Binding-site contacts:
Ligand atom C8 contacts residue PHE786 of chain 1.B at 3.7 Å (hydrophobic).
Ligand atom C1 contacts residue ASN770 of chain 1.B at 1.4 Å.
Ligand atom O7 contacts residue TYR765 of chain 1.B at 4.4 Å.
Ligand atom N2 contacts residue ASN770 of chain 1.B at 3.0 Å (h-bond).
Ligand atom C7 contacts residue TYR765 of chain 1.B at 4.1 Å (hydrophobic).
Ligand atom C5 contacts residue ASN770 of chain 1.B at 3.5 Å.
Ligand atom O6 contacts residue SER772 of chain 1.B at 4.3 Å.
Ligand atom O5 contacts residue ASN770 of chain 1.B at 2.2 Å (h-bond).
Ligand atom C3 contacts residue ASN770 of chain 1.B at 3.8 Å.
Ligand atom C7 contacts residue ASN770 of chain 1.B at 3.9 Å.
Ligand atom C1 contacts residue SER772 of chain 1.B at 3.7 Å.
Ligand atom C6 contacts residue GLN773 of chain 1.B at 3.4 Å.
Ligand atom O6 contacts residue GLN773 of chain 1.B at 3.1 Å (h-bond).
Ligand atom O5 contacts residue SER772 of chain 1.B at 3.7 Å.
Ligand atom C5 contacts residue SER772 of chain 1.B at 3.6 Å.
Ligand atom C6 contacts residue SER772 of chain 1.B at 4.2 Å.
Ligand atom C4 contacts residue ASN770 of chain 1.B at 4.2 Å.
Ligand atom O7 contacts residue ASN770 of chain 1.B at 4.3 Å.
Ligand atom C8 contacts residue TYR765 of chain 1.B at 3.6 Å (hydrophobic).
Ligand atom C2 contacts residue ASN770 of chain 1.B at 2.5 Å.

The small molecule below binds the protein below.
Small molecule (SMILES): CC(=O)N[C@H]1[C@H](O[C@H]2[C@H](O)[C@@H](NC(C)=O)CO[C@@H]2CO)O[C@H](CO)[C@@H](O[C@@H]2O[C@H](CO)[C@@H](O)[C@H](O)[C@@H]2O)[C@@H]1O

Sequence of chain 1.B:
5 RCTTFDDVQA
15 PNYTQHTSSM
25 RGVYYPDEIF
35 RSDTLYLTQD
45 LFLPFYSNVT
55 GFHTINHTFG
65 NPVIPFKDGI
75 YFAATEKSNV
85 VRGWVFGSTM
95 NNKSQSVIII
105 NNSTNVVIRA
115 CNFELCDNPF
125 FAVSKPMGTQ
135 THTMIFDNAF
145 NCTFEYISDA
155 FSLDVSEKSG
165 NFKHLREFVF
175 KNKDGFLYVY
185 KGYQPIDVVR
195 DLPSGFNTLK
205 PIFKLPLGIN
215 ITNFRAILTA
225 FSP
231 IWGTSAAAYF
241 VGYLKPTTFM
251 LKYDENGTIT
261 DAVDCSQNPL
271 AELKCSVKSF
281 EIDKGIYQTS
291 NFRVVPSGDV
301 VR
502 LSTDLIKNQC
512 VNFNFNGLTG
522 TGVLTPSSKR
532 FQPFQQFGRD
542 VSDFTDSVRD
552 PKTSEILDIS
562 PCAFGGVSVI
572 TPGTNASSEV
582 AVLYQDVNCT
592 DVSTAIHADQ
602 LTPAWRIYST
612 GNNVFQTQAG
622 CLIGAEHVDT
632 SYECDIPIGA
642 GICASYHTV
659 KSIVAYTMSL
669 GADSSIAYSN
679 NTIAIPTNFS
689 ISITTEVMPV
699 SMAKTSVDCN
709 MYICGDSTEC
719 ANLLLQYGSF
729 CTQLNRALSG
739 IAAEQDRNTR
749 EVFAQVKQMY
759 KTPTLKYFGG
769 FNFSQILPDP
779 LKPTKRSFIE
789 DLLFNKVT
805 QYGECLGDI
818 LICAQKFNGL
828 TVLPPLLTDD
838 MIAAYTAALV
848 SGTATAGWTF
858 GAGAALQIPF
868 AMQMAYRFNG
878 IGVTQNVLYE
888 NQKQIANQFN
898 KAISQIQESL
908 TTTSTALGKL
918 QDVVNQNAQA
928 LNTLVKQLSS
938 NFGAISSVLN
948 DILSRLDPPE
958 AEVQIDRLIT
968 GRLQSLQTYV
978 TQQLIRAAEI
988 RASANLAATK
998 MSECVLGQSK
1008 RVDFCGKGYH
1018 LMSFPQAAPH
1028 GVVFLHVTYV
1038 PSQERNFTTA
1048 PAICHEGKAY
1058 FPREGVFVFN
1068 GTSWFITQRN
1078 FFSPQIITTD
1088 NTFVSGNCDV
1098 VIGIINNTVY